A protein and the small-molecule ligand that binds it are described below.
Small molecule (SMILES): O=C(O)c1cc(=O)[nH]c(=O)[nH]1

Binding-site contacts:
Ligand atom C2 contacts residue GLN40 of chain 1.A at 4.4 Å.
Ligand atom O71 contacts residue MSE1 of chain 1.A at 2.0 Å (h-bond).
Ligand atom C7 contacts residue LEU37 of chain 1.A at 4.0 Å (hydrophobic).
Ligand atom O2 contacts residue ARG39 of chain 1.A at 3.7 Å.
Ligand atom O2 contacts residue VAL38 of chain 1.A at 3.1 Å (h-bond).
Ligand atom C5 contacts residue LEU37 of chain 1.A at 4.0 Å (hydrophobic).
Ligand atom C2 contacts residue VAL38 of chain 1.A at 3.6 Å (hydrophobic).
Ligand atom N3 contacts residue VAL38 of chain 1.A at 3.9 Å.
Ligand atom N1 contacts residue LEU37 of chain 1.A at 3.6 Å.
Ligand atom N3 contacts residue PRO326 of chain 1.A at 3.5 Å.
Ligand atom O2 contacts residue PRO326 of chain 1.A at 4.3 Å.
Ligand atom O72 contacts residue LEU37 of chain 1.A at 4.2 Å.
Ligand atom C6 contacts residue MSE1 of chain 1.A at 4.0 Å.
Ligand atom C7 contacts residue MSE1 of chain 1.A at 3.1 Å.
Ligand atom C2 contacts residue LEU37 of chain 1.A at 4.1 Å (hydrophobic).
Ligand atom O2 contacts residue GLN40 of chain 1.A at 3.4 Å (h-bond).
Ligand atom C5 contacts residue MSE1 of chain 1.A at 4.1 Å.
Ligand atom C6 contacts residue LEU37 of chain 1.A at 3.6 Å (hydrophobic).
Ligand atom O72 contacts residue MSE1 of chain 1.A at 3.8 Å.
Ligand atom C4 contacts residue LEU37 of chain 1.A at 4.4 Å (hydrophobic).
Ligand atom C2 contacts residue PRO326 of chain 1.A at 4.3 Å (hydrophobic).
Ligand atom O4 contacts residue PRO326 of chain 1.A at 3.3 Å.
Ligand atom C4 contacts residue PRO326 of chain 1.A at 3.7 Å (hydrophobic).
Ligand atom N3 contacts residue LEU37 of chain 1.A at 4.4 Å.

Sequence of chain 1.A:
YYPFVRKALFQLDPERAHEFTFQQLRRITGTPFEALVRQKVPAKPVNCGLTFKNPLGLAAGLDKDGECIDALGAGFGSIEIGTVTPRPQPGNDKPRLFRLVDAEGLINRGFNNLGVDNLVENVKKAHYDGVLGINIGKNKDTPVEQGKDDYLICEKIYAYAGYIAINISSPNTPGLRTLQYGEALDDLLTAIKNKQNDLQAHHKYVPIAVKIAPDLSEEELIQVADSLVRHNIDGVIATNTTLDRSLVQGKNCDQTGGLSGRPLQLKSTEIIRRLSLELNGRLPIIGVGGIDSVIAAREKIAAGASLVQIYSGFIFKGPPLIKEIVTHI